Binding-site contacts:
Ligand atom O6 contacts residue ASN93 of chain 3.E at 2.8 Å (h-bond).
Ligand atom O4 contacts residue VAL296 of chain 3.E at 4.2 Å.
Ligand atom C3 contacts residue HIS298 of chain 3.E at 3.6 Å.
Ligand atom C5 contacts residue ASN93 of chain 3.E at 4.3 Å.
Ligand atom O10 contacts residue THR291 of chain 3.E at 4.0 Å.
Ligand atom O10 contacts residue ASN293 of chain 3.E at 3.8 Å.
Ligand atom O4 contacts residue ILE79 of chain 3.E at 3.4 Å (h-bond).
Ligand atom O1A contacts residue GLY78 of chain 3.E at 3.6 Å (h-bond).
Ligand atom C5 contacts residue TYR72 of chain 3.E at 3.5 Å (hydrophobic).
Ligand atom O4 contacts residue GLY78 of chain 3.E at 3.1 Å.
Ligand atom C7 contacts residue TYR72 of chain 3.E at 4.2 Å (hydrophobic).
Ligand atom C4 contacts residue GLY78 of chain 3.E at 3.4 Å.
Ligand atom O1B contacts residue TYR72 of chain 3.E at 3.7 Å.
Ligand atom C3 contacts residue GLY78 of chain 3.E at 4.1 Å.
Ligand atom C4 contacts residue ARG77 of chain 3.E at 4.2 Å.
Ligand atom C4 contacts residue HIS298 of chain 3.E at 3.7 Å.
Ligand atom C2 contacts residue GLY78 of chain 3.E at 4.2 Å.
Ligand atom O6 contacts residue ARG77 of chain 3.E at 4.0 Å.
Ligand atom O8 contacts residue TYR72 of chain 3.E at 3.2 Å (h-bond).
Ligand atom O4 contacts residue THR291 of chain 3.E at 3.4 Å.
Ligand atom O6 contacts residue GLY78 of chain 3.E at 3.8 Å.
Ligand atom O4 contacts residue HIS298 of chain 3.E at 3.1 Å (h-bond).
Ligand atom C6 contacts residue ASN93 of chain 3.E at 3.5 Å.
Ligand atom O3 contacts residue GLY78 of chain 3.E at 3.6 Å.
Ligand atom C10 contacts residue TYR72 of chain 3.E at 4.2 Å (hydrophobic).
Ligand atom O6 contacts residue THR94 of chain 3.E at 3.7 Å.
Ligand atom C3 contacts residue VAL296 of chain 3.E at 3.5 Å (hydrophobic).
Ligand atom C8 contacts residue TYR72 of chain 3.E at 4.2 Å (hydrophobic).
Ligand atom O1B contacts residue ARG77 of chain 3.E at 2.8 Å (salt-bridge).
Ligand atom N5 contacts residue TYR72 of chain 3.E at 3.2 Å (h-bond).
Ligand atom C6 contacts residue TYR72 of chain 3.E at 3.5 Å (hydrophobic).
Ligand atom C1 contacts residue TYR72 of chain 3.E at 3.7 Å (hydrophobic).
Ligand atom O3 contacts residue VAL296 of chain 3.E at 4.2 Å.
Ligand atom O1A contacts residue ARG77 of chain 3.E at 3.1 Å (salt-bridge).
Ligand atom O1A contacts residue TYR72 of chain 3.E at 3.4 Å.
Ligand atom O4 contacts residue TYR72 of chain 3.E at 3.9 Å.
Ligand atom C11 contacts residue ASP85 of chain 3.A at 3.8 Å.
Ligand atom C1 contacts residue ARG77 of chain 3.E at 3.4 Å.
Ligand atom C4 contacts residue TYR72 of chain 3.E at 3.2 Å (hydrophobic).
Ligand atom C3 contacts residue GLY78 of chain 3.E at 4.2 Å.

Sequence of chain 3.E:
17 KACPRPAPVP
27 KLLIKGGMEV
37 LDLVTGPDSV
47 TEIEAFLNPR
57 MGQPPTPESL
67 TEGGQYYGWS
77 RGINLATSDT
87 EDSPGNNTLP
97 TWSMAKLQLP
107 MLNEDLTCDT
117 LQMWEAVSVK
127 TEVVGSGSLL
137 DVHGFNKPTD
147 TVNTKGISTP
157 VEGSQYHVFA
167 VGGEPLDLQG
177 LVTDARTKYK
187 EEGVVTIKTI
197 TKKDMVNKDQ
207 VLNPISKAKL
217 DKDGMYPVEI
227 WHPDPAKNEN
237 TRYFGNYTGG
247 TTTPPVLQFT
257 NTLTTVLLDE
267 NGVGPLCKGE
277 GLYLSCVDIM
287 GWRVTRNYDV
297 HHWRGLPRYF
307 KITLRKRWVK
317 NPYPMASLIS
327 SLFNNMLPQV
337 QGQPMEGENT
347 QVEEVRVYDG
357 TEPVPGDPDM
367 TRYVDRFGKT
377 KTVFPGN

This small molecule binds to this protein.
Small molecule (SMILES): CC(=O)N[C@H]1[C@H]([C@H](O)[C@H](O)CO)O[C@@](O[C@H]2[C@@H](O)[C@@H](CO)O[C@@H](O[C@H]3[C@H](O)[C@@H](O)[C@H](O)O[C@@H]3CO)[C@@H]2O)(C(=O)O)C[C@@H]1O

Sequence of chain 3.A:
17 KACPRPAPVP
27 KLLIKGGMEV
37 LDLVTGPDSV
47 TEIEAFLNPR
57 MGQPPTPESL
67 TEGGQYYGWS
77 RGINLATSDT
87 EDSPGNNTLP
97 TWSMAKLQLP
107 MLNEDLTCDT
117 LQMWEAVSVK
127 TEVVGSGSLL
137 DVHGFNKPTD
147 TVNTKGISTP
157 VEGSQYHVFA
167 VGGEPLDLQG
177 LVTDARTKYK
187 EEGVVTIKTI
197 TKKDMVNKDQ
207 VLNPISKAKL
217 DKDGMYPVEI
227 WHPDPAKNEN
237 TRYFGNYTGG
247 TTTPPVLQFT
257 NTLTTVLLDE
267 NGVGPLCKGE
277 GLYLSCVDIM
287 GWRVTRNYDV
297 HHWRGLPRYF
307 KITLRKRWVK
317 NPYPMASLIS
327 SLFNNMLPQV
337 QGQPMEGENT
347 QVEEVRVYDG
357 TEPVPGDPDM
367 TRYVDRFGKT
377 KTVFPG